Sequence of chain 1.F:
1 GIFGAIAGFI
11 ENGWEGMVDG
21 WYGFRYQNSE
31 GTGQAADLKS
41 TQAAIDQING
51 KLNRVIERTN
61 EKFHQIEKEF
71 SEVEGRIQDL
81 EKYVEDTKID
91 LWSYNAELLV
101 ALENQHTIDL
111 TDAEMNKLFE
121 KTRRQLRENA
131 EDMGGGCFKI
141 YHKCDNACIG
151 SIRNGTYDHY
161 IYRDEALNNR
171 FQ

Binding-site contacts:
Ligand atom O5 contacts residue ASN292 of chain 1.E at 3.5 Å (h-bond).
Ligand atom N2 contacts residue ASN279 of chain 1.E at 4.4 Å.
Ligand atom C6 contacts residue GLU69 of chain 1.F at 4.2 Å.
Ligand atom C1 contacts residue ASN292 of chain 1.E at 4.4 Å.
Ligand atom C5 contacts residue ASN279 of chain 1.E at 4.2 Å.
Ligand atom C7 contacts residue GLU69 of chain 1.F at 4.3 Å.
Ligand atom O5 contacts residue ASN279 of chain 1.E at 2.8 Å (h-bond).
Ligand atom C8 contacts residue ASN279 of chain 1.E at 3.8 Å.
Ligand atom O6 contacts residue ASN279 of chain 1.E at 4.1 Å.
Ligand atom C2 contacts residue ASN279 of chain 1.E at 3.6 Å.
Ligand atom C5 contacts residue ASN292 of chain 1.E at 3.7 Å.
Ligand atom C1 contacts residue ASN279 of chain 1.E at 2.9 Å.
Ligand atom O2 contacts residue THR256 of chain 1.A at 4.5 Å.
Ligand atom C1 contacts residue VAL291 of chain 1.E at 4.0 Å (hydrophobic).
Ligand atom C8 contacts residue GLU69 of chain 1.F at 3.2 Å.
Ligand atom O6 contacts residue PRO278 of chain 1.E at 4.0 Å.
Ligand atom O6 contacts residue ASN292 of chain 1.E at 3.4 Å (h-bond).
Ligand atom C6 contacts residue ASN292 of chain 1.E at 3.4 Å.

Sequence of chain 1.A:
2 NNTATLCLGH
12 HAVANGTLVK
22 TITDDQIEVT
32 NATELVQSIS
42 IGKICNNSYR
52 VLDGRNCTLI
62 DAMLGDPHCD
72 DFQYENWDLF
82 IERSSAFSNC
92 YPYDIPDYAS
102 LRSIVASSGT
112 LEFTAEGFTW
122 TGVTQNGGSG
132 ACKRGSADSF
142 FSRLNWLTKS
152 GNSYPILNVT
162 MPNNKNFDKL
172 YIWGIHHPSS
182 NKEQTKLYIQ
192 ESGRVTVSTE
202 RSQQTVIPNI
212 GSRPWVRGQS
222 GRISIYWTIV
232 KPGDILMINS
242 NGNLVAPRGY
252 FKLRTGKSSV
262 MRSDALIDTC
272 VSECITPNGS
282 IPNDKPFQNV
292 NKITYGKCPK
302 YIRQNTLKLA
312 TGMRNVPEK

Sequence of chain 1.E:
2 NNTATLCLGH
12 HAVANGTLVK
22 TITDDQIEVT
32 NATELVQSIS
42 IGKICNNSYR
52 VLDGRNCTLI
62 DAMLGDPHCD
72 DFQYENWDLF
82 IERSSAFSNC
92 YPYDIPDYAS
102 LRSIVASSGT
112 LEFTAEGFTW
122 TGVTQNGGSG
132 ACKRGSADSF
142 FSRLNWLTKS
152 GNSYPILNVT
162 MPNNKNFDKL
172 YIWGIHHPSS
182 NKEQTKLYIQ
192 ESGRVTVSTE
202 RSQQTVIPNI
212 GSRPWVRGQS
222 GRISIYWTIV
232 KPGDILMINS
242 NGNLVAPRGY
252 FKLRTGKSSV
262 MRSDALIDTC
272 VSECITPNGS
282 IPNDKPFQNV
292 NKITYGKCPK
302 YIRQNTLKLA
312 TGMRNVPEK

This protein binds this small molecule.
Small molecule (SMILES): CC(=O)N[C@H]1[C@H](O[C@H]2[C@H](O)[C@@H](NC(C)=O)CO[C@@H]2CO)O[C@H](CO)[C@@H](O[C@@H]2O[C@H](CO[C@H]3O[C@H](CO)[C@@H](O)[C@H](O)[C@@H]3O)[C@@H](O)[C@H](O[C@H]3O[C@H](CO)[C@@H](O)[C@H](O)[C@@H]3O)[C@@H]2O)[C@@H]1O